Sequence of chain 2.A:
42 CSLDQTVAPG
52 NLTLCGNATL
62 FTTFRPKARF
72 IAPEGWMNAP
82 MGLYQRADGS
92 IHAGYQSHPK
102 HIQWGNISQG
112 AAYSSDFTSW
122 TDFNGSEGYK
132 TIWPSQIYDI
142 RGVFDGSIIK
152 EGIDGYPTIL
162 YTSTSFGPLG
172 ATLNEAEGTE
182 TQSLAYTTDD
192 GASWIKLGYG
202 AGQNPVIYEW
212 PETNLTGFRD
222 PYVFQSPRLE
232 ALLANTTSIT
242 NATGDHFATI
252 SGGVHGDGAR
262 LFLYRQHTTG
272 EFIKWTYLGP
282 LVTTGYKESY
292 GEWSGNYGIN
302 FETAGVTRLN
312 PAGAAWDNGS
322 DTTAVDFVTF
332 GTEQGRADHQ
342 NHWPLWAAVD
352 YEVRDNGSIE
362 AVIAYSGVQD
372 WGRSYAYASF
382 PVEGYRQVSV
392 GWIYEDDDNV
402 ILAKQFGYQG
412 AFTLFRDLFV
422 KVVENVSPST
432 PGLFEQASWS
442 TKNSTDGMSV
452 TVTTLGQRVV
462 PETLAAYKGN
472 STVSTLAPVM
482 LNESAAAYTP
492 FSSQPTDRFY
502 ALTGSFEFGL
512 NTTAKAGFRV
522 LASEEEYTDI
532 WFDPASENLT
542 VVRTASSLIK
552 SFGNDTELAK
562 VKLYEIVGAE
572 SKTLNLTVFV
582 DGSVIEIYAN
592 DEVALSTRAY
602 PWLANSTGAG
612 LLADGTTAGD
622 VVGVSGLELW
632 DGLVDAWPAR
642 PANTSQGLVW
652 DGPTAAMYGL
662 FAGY

A small-molecule ligand and the protein it binds are described below.
Small molecule (SMILES): CC(=O)N[C@@H]1[C@@H](O)[C@H](O)[C@@H](CO)O[C@H]1O

Binding-site contacts:
Ligand atom N2 contacts residue ILE240 of chain 2.A at 3.7 Å.
Ligand atom C8 contacts residue THR241 of chain 2.A at 4.3 Å.
Ligand atom C4 contacts residue ASN242 of chain 2.A at 4.2 Å.
Ligand atom N2 contacts residue ASN242 of chain 2.A at 2.8 Å (h-bond).
Ligand atom C3 contacts residue ASN242 of chain 2.A at 3.8 Å.
Ligand atom C7 contacts residue ASN242 of chain 2.A at 3.8 Å.
Ligand atom O5 contacts residue ASN242 of chain 2.A at 2.4 Å (h-bond).
Ligand atom C1 contacts residue ASN242 of chain 2.A at 1.4 Å.
Ligand atom C7 contacts residue ILE240 of chain 2.A at 4.0 Å (hydrophobic).
Ligand atom C5 contacts residue ASN242 of chain 2.A at 3.7 Å.
Ligand atom C8 contacts residue ILE240 of chain 2.A at 3.2 Å (hydrophobic).
Ligand atom C2 contacts residue ASN242 of chain 2.A at 2.4 Å.
Ligand atom O7 contacts residue ASN242 of chain 2.A at 4.4 Å.